Sequence of chain 1.L:
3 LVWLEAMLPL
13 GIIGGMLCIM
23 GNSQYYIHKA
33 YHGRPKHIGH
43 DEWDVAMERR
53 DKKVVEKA

The small molecule below binds the protein below.
Small molecule (SMILES): C[C@@H]1CC[C@@]2(OC1)O[C@H]1C[C@H]3[C@@H]4CC=C5C[C@@H](OCCC(CO[C@H]6O[C@H](CO)[C@@H](O[C@H]7O[C@H](CO)[C@@H](O)[C@H](O)[C@H]7O)[C@H](O)[C@H]6O)CO[C@H]6O[C@H](CO)[C@@H](O[C@H]7O[C@H](CO)[C@@H](O)[C@H](O)[C@H]7O)[C@H](O)[C@H]6O)CC[C@]5(C)[C@H]4CC[C@]3(C)[C@H]1[C@@H]2C

Binding-site contacts:
Ligand atom C06 contacts residue ALA4 of chain 1.B at 3.8 Å (hydrophobic).
Ligand atom C13 contacts residue TYR33 of chain 1.L at 4.4 Å (hydrophobic).
Ligand atom C05 contacts residue ALA7 of chain 1.B at 4.0 Å (hydrophobic).
Ligand atom C15 contacts residue ALA4 of chain 1.B at 4.0 Å (hydrophobic).
Ligand atom O1C contacts residue TYR33 of chain 1.L at 4.3 Å.
Ligand atom C16 contacts residue ALA32 of chain 1.L at 3.7 Å (hydrophobic).
Ligand atom C16 contacts residue TYR33 of chain 1.L at 4.3 Å (hydrophobic).
Ligand atom C17 contacts residue TYR33 of chain 1.L at 4.1 Å (hydrophobic).
Ligand atom C08 contacts residue TYR33 of chain 1.L at 4.4 Å (hydrophobic).
Ligand atom C03 contacts residue ALA4 of chain 1.B at 4.4 Å (hydrophobic).
Ligand atom C04 contacts residue ALA7 of chain 1.B at 3.6 Å (hydrophobic).
Ligand atom C24 contacts residue ALA32 of chain 1.L at 4.5 Å (hydrophobic).
Ligand atom C75 contacts residue ILE3 of chain 1.B at 4.3 Å (hydrophobic).
Ligand atom C19 contacts residue TYR33 of chain 1.L at 4.1 Å (hydrophobic).
Ligand atom C1C contacts residue TYR33 of chain 1.L at 3.2 Å (hydrophobic).
Ligand atom C03 contacts residue ILE3 of chain 1.B at 3.8 Å (hydrophobic).
Ligand atom C15 contacts residue TYR33 of chain 1.L at 4.4 Å (hydrophobic).
Ligand atom C81 contacts residue LEU10 of chain 1.B at 3.6 Å (hydrophobic).
Ligand atom C79 contacts residue ALA7 of chain 1.B at 3.8 Å (hydrophobic).
Ligand atom C73 contacts residue ALA7 of chain 1.B at 4.5 Å (hydrophobic).
Ligand atom C10 contacts residue ILE3 of chain 1.B at 4.4 Å (hydrophobic).
Ligand atom C23 contacts residue ALA32 of chain 1.L at 4.2 Å (hydrophobic).
Ligand atom C23 contacts residue TYR33 of chain 1.L at 4.3 Å (hydrophobic).
Ligand atom C05 contacts residue ALA4 of chain 1.B at 3.8 Å (hydrophobic).
Ligand atom C17 contacts residue ALA32 of chain 1.L at 3.6 Å (hydrophobic).
Ligand atom O72 contacts residue ALA7 of chain 1.B at 3.5 Å.
Ligand atom C04 contacts residue ALA4 of chain 1.B at 3.9 Å (hydrophobic).
Ligand atom CG1 contacts residue ALA32 of chain 1.L at 4.4 Å (hydrophobic).
Ligand atom C14 contacts residue TYR33 of chain 1.L at 4.2 Å (hydrophobic).
Ligand atom O20 contacts residue ALA32 of chain 1.L at 3.4 Å (h-bond).
Ligand atom C04 contacts residue ILE3 of chain 1.B at 4.1 Å (hydrophobic).
Ligand atom C14 contacts residue ALA32 of chain 1.L at 4.2 Å (hydrophobic).
Ligand atom O1B contacts residue ALA32 of chain 1.L at 4.1 Å.
Ligand atom O80 contacts residue ILE3 of chain 1.B at 4.4 Å.
Ligand atom O80 contacts residue ALA7 of chain 1.B at 4.3 Å.
Ligand atom C07 contacts residue ALA4 of chain 1.B at 4.5 Å (hydrophobic).

Sequence of chain 1.B:
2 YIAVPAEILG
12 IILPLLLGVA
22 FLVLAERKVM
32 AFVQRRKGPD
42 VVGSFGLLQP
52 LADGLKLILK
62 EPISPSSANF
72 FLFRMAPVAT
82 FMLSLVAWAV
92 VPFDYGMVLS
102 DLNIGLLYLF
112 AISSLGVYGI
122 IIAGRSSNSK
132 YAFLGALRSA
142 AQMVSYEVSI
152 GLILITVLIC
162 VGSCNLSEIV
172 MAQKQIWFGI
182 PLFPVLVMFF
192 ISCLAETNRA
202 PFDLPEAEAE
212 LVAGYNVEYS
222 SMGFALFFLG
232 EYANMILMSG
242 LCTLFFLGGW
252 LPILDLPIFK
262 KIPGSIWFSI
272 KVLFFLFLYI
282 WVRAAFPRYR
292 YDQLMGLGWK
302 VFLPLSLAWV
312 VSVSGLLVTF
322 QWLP